Binding-site contacts:
Ligand atom O5' contacts residue ARG348 of chain 1.A at 3.2 Å (salt-bridge).
Ligand atom O4B contacts residue PHE203 of chain 1.A at 3.3 Å.
Ligand atom C5 contacts residue SER346 of chain 1.A at 3.3 Å.
Ligand atom N2' contacts residue ASP239 of chain 1.A at 2.7 Å (salt-bridge).
Ligand atom C2' contacts residue ASP239 of chain 1.A at 3.4 Å.
Ligand atom O2B contacts residue ARG348 of chain 1.A at 2.8 Å (salt-bridge).
Ligand atom O4' contacts residue ARG207 of chain 1.A at 3.0 Å (salt-bridge).
Ligand atom O2A contacts residue ASP241 of chain 1.A at 3.1 Å (salt-bridge).
Ligand atom O2B contacts residue SER345 of chain 1.A at 2.9 Å (h-bond).
Ligand atom O2 contacts residue PHE66 of chain 1.A at 3.0 Å (h-bond).
Ligand atom O7' contacts residue ASN272 of chain 1.A at 3.2 Å (h-bond).
Ligand atom O3A contacts residue TRP347 of chain 1.A at 3.3 Å (h-bond).
Ligand atom O1B contacts residue ASN338 of chain 1.A at 3.2 Å (h-bond).
Ligand atom O4' contacts residue ASP204 of chain 1.A at 2.6 Å (salt-bridge).
Ligand atom C6' contacts residue TRP347 of chain 1.A at 3.3 Å (hydrophobic).
Ligand atom C6 contacts residue SER346 of chain 1.A at 3.3 Å.
Ligand atom O2A contacts residue MN1 of chain 1.F at 2.2 Å.
Ligand atom O2' contacts residue GLN64 of chain 1.A at 2.6 Å (h-bond).
Ligand atom O5B contacts residue SER346 of chain 1.A at 3.1 Å (h-bond).
Ligand atom O6' contacts residue HIS200 of chain 1.A at 3.4 Å (h-bond).
Ligand atom PA contacts residue MN1 of chain 1.F at 3.4 Å.
Ligand atom O1B contacts residue MN1 of chain 1.F at 2.2 Å.
Ligand atom C5 contacts residue TRP65 of chain 1.A at 3.5 Å (hydrophobic).
Ligand atom O3' contacts residue GLY273 of chain 1.A at 3.3 Å.
Ligand atom C2B contacts residue GLN64 of chain 1.A at 3.2 Å.
Ligand atom PB contacts residue MN1 of chain 1.F at 3.3 Å.
Ligand atom C4 contacts residue TRP65 of chain 1.A at 3.3 Å (hydrophobic).
Ligand atom O1A contacts residue TYR88 of chain 1.A at 2.6 Å (h-bond).
Ligand atom O3' contacts residue ASP239 of chain 1.A at 2.9 Å (salt-bridge).
Ligand atom O1A contacts residue SER346 of chain 1.A at 2.6 Å (h-bond).
Ligand atom O3B contacts residue ALA240 of chain 1.A at 3.0 Å (h-bond).
Ligand atom O3' contacts residue ARG207 of chain 1.A at 2.7 Å (salt-bridge).
Ligand atom N2' contacts residue ASN272 of chain 1.A at 3.5 Å (h-bond).
Ligand atom O2' contacts residue TYR237 of chain 1.A at 3.4 Å (h-bond).
Ligand atom N3 contacts residue PHE66 of chain 1.A at 2.9 Å (h-bond).
Ligand atom O1B contacts residue SER340 of chain 1.A at 3.3 Å (h-bond).
Ligand atom O2B contacts residue TRP347 of chain 1.A at 3.4 Å (h-bond).
Ligand atom C7' contacts residue ASN272 of chain 1.A at 3.1 Å.
Ligand atom C3' contacts residue ASP239 of chain 1.A at 3.0 Å.
Ligand atom O6' contacts residue ASP204 of chain 1.A at 2.7 Å (salt-bridge).

The small molecule below binds the protein below.
Small molecule (SMILES): CC(=O)N[C@H]1[C@@H](O[P](=O)(O)O[P](=O)(O)OC[C@H]2O[C@@H](n3ccc(=O)[nH]c3=O)[C@H](O)[C@@H]2O)O[C@H](CO)[C@@H](O)[C@@H]1O

Sequence of chain 1.A:
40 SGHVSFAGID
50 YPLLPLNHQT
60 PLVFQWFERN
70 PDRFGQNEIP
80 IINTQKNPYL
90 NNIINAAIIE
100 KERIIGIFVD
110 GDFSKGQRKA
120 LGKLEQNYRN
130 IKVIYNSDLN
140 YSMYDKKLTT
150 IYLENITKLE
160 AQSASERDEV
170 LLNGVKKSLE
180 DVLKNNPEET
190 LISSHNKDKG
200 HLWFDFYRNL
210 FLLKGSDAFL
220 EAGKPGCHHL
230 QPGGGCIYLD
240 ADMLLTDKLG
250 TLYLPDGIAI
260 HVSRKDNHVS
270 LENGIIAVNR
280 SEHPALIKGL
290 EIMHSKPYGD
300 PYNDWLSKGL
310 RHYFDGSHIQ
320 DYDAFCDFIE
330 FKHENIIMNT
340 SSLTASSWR